Sequence of chain 1.B:
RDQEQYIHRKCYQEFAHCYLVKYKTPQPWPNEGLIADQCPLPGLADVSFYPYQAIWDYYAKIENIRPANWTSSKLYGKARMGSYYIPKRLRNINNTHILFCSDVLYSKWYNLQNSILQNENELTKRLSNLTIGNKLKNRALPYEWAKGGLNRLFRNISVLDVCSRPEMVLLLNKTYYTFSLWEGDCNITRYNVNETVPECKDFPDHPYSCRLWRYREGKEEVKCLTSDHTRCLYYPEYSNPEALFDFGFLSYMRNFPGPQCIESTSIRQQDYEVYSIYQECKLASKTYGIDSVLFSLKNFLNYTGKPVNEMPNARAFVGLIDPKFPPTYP

Binding-site contacts:
Ligand atom O5 contacts residue ASN194 of chain 1.B at 2.4 Å (h-bond).
Ligand atom O7 contacts residue ASN194 of chain 1.B at 3.5 Å (h-bond).
Ligand atom O5 contacts residue PRO204 of chain 1.B at 4.4 Å.
Ligand atom C1 contacts residue ASN194 of chain 1.B at 1.4 Å.
Ligand atom C4 contacts residue ASN194 of chain 1.B at 4.2 Å.
Ligand atom N2 contacts residue ASN194 of chain 1.B at 2.8 Å (h-bond).
Ligand atom C8 contacts residue LYS201 of chain 1.B at 4.3 Å.
Ligand atom C8 contacts residue ASN194 of chain 1.B at 4.4 Å.
Ligand atom C2 contacts residue ASN194 of chain 1.B at 2.4 Å.
Ligand atom C8 contacts residue GLU195 of chain 1.B at 4.4 Å.
Ligand atom C6 contacts residue TYR191 of chain 1.B at 4.4 Å (hydrophobic).
Ligand atom O7 contacts residue GLU195 of chain 1.B at 3.5 Å (salt-bridge).
Ligand atom C7 contacts residue ASN194 of chain 1.B at 3.4 Å.
Ligand atom C5 contacts residue ASN194 of chain 1.B at 3.7 Å.
Ligand atom C5 contacts residue TYR191 of chain 1.B at 4.3 Å (hydrophobic).
Ligand atom C7 contacts residue GLU195 of chain 1.B at 4.3 Å.
Ligand atom O6 contacts residue ARG190 of chain 1.B at 4.1 Å.
Ligand atom C3 contacts residue ASN194 of chain 1.B at 3.8 Å.
Ligand atom O5 contacts residue TYR191 of chain 1.B at 4.2 Å.
Ligand atom O6 contacts residue TYR191 of chain 1.B at 3.5 Å (h-bond).

The small molecule below binds the protein below.
Small molecule (SMILES): CC(=O)N[C@@H]1[C@@H](O)[C@H](O)[C@@H](CO)O[C@H]1O